Sequence of chain 1.B:
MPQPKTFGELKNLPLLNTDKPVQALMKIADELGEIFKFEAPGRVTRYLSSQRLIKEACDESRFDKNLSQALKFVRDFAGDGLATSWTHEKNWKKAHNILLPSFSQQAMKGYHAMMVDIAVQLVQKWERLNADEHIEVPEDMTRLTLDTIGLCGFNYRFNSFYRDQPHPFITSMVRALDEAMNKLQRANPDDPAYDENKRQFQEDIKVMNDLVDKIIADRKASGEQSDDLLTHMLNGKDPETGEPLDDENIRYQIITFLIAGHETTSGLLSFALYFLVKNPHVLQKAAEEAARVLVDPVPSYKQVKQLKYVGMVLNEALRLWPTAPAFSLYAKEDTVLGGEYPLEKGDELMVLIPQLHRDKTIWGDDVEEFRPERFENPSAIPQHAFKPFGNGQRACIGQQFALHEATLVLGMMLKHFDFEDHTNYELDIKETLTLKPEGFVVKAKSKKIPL

This small molecule binds to this protein.
Small molecule (SMILES): O=C(CCCCCn1ccnc1)N[C@@H](Cc1ccc(O)cc1)C(=O)N[C@@H](Cc1cccc2ccccc12)C(=O)O

Binding-site contacts:
Ligand atom CD2 contacts residue PRO27 of chain 1.B at 3.8 Å (hydrophobic).
Ligand atom O contacts residue TYR53 of chain 1.B at 2.7 Å (h-bond).
Ligand atom CG2 contacts residue ARG49 of chain 1.B at 3.7 Å.
Ligand atom C contacts residue MET356 of chain 1.B at 3.7 Å (hydrophobic).
Ligand atom CZ1 contacts residue ARG49 of chain 1.B at 3.5 Å.
Ligand atom CD1 contacts residue PRO27 of chain 1.B at 3.8 Å (hydrophobic).
Ligand atom OXT contacts residue SER74 of chain 1.B at 3.4 Å.
Ligand atom CZ2 contacts residue ARG49 of chain 1.B at 3.3 Å.
Ligand atom C28 contacts residue LEU439 of chain 1.B at 3.3 Å (hydrophobic).
Ligand atom CG1 contacts residue LEU22 of chain 1.B at 3.8 Å (hydrophobic).
Ligand atom CZ contacts residue PRO27 of chain 1.B at 3.6 Å (hydrophobic).
Ligand atom O contacts residue GLN75 of chain 1.B at 3.4 Å (h-bond).
Ligand atom C contacts residue SER74 of chain 1.B at 3.5 Å.
Ligand atom C33 contacts residue ALA330 of chain 1.B at 3.6 Å (hydrophobic).
Ligand atom CE2 contacts residue ARG49 of chain 1.B at 3.1 Å.
Ligand atom O contacts residue ALA76 of chain 1.B at 2.8 Å (h-bond).
Ligand atom OH contacts residue LEU190 of chain 1.B at 3.4 Å.
Ligand atom CE2 contacts residue LEU190 of chain 1.B at 3.6 Å (hydrophobic).
Ligand atom CB contacts residue VAL28 of chain 1.B at 3.6 Å (hydrophobic).
Ligand atom CE3 contacts residue PHE44 of chain 1.B at 3.8 Å (hydrophobic).
Ligand atom CE2 contacts residue PRO27 of chain 1.B at 3.5 Å (hydrophobic).
Ligand atom CD2 contacts residue ARG49 of chain 1.B at 3.3 Å.
Ligand atom CE1 contacts residue PRO27 of chain 1.B at 3.7 Å (hydrophobic).
Ligand atom CG2 contacts residue TYR53 of chain 1.B at 3.6 Å (hydrophobic).
Ligand atom OXT contacts residue ARG49 of chain 1.B at 2.8 Å (salt-bridge).
Ligand atom C contacts residue GLN75 of chain 1.B at 3.5 Å.
Ligand atom C33 contacts residue HEM1 of chain 1.F at 3.6 Å.
Ligand atom O26 contacts residue MET356 of chain 1.B at 3.2 Å.
Ligand atom CG2 contacts residue LEU22 of chain 1.B at 3.8 Å (hydrophobic).
Ligand atom C27 contacts residue ALA332 of chain 1.B at 3.5 Å (hydrophobic).
Ligand atom O26 contacts residue ALA332 of chain 1.B at 3.6 Å.
Ligand atom O contacts residue MET356 of chain 1.B at 3.5 Å.
Ligand atom CZ contacts residue LEU190 of chain 1.B at 3.7 Å (hydrophobic).
Ligand atom OXT contacts residue GLN75 of chain 1.B at 2.8 Å (h-bond).
Ligand atom CE3 contacts residue ARG49 of chain 1.B at 3.8 Å.
Ligand atom CD2 contacts residue LEU22 of chain 1.B at 3.7 Å (hydrophobic).
Ligand atom CD3 contacts residue PHE44 of chain 1.B at 3.5 Å (hydrophobic).
Ligand atom C contacts residue ALA76 of chain 1.B at 3.8 Å (hydrophobic).
Ligand atom N34 contacts residue ALA330 of chain 1.B at 3.6 Å.
Ligand atom O contacts residue SER74 of chain 1.B at 3.5 Å.